Sequence of chain 1.A:
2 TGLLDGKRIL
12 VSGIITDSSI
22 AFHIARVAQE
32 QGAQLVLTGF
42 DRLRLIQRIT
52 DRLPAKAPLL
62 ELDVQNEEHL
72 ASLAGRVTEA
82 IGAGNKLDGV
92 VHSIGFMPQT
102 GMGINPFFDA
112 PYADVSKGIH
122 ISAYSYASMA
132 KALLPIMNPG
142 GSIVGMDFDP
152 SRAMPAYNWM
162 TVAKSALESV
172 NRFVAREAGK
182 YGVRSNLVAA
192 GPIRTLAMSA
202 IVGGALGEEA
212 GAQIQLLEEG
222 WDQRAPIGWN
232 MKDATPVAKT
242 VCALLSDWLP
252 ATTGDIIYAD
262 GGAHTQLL

This small molecule binds to this protein.
Small molecule (SMILES): Oc1cc(CC2CCCCC2)ccc1Oc1ccc(Cl)cc1Cl

Binding-site contacts:
Ligand atom C5 contacts residue MET199 of chain 1.A at 2.6 Å (hydrophobic).
Ligand atom C4 contacts residue MET199 of chain 1.A at 2.9 Å (hydrophobic).
Ligand atom C2 contacts residue TYR158 of chain 1.A at 3.4 Å (hydrophobic).
Ligand atom C6 contacts residue NAD1 of chain 1.B at 3.5 Å.
Ligand atom C6 contacts residue MET199 of chain 1.A at 3.5 Å (hydrophobic).
Ligand atom C7 contacts residue MET161 of chain 1.A at 3.8 Å (hydrophobic).
Ligand atom CL1 contacts residue NAD1 of chain 1.B at 3.4 Å.
Ligand atom C7 contacts residue GLY96 of chain 1.A at 3.8 Å.
Ligand atom C10 contacts residue MET161 of chain 1.A at 3.8 Å (hydrophobic).
Ligand atom C3 contacts residue NAD1 of chain 1.B at 3.5 Å.
Ligand atom C1 contacts residue TYR158 of chain 1.A at 3.4 Å (hydrophobic).
Ligand atom O2 contacts residue LYS165 of chain 1.A at 3.8 Å.
Ligand atom C9 contacts residue ALA198 of chain 1.A at 3.8 Å (hydrophobic).
Ligand atom O2 contacts residue TYR158 of chain 1.A at 2.6 Å (h-bond).
Ligand atom C10 contacts residue MET199 of chain 1.A at 3.8 Å (hydrophobic).
Ligand atom C10 contacts residue MET103 of chain 1.A at 3.8 Å (hydrophobic).
Ligand atom C12 contacts residue ALA198 of chain 1.A at 3.7 Å (hydrophobic).
Ligand atom C16 contacts residue TYR158 of chain 1.A at 3.7 Å (hydrophobic).
Ligand atom CL1 contacts residue GLY96 of chain 1.A at 3.4 Å.
Ligand atom C17 contacts residue MET199 of chain 1.A at 3.7 Å (hydrophobic).
Ligand atom C11 contacts residue MET161 of chain 1.A at 3.8 Å (hydrophobic).
Ligand atom C19 contacts residue PHE149 of chain 1.A at 3.6 Å (hydrophobic).
Ligand atom O1 contacts residue ALA198 of chain 1.A at 3.6 Å.
Ligand atom C13 contacts residue PHE149 of chain 1.A at 3.9 Å (hydrophobic).
Ligand atom C18 contacts residue NAD1 of chain 1.B at 3.4 Å.
Ligand atom C2 contacts residue NAD1 of chain 1.B at 3.5 Å.
Ligand atom C12 contacts residue GLY96 of chain 1.A at 3.4 Å.
Ligand atom C8 contacts residue ALA198 of chain 1.A at 3.3 Å (hydrophobic).
Ligand atom C1 contacts residue NAD1 of chain 1.B at 3.7 Å.
Ligand atom C12 contacts residue PHE97 of chain 1.A at 3.8 Å (hydrophobic).
Ligand atom O1 contacts residue NAD1 of chain 1.B at 3.2 Å.
Ligand atom O2 contacts residue NAD1 of chain 1.B at 2.5 Å (h-bond).
Ligand atom C4 contacts residue NAD1 of chain 1.B at 3.6 Å.
Ligand atom C12 contacts residue MET161 of chain 1.A at 3.7 Å (hydrophobic).
Ligand atom CL1 contacts residue ALA198 of chain 1.A at 3.5 Å.
Ligand atom C5 contacts residue NAD1 of chain 1.B at 3.3 Å.
Ligand atom C3 contacts residue MET199 of chain 1.A at 3.9 Å (hydrophobic).
Ligand atom C7 contacts residue ALA198 of chain 1.A at 3.2 Å (hydrophobic).
Ligand atom CL5 contacts residue MET98 of chain 1.A at 3.4 Å.
Ligand atom C17 contacts residue TYR158 of chain 1.A at 3.5 Å (hydrophobic).